Sequence of chain 3.E:
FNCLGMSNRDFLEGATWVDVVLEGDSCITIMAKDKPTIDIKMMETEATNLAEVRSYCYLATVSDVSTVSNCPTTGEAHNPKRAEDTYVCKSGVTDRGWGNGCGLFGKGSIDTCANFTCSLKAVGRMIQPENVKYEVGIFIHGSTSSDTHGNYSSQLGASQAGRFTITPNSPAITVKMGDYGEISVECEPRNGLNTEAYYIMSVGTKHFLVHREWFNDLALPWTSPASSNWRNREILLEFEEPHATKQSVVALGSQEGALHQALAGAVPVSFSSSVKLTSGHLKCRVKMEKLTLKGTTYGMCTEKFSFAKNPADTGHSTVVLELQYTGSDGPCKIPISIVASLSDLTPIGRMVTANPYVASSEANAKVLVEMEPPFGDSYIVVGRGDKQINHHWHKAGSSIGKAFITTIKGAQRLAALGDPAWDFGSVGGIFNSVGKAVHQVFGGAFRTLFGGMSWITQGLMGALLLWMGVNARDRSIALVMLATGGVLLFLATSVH

A small-molecule ligand and the protein it binds are described below.
Small molecule (SMILES): CC(=O)N[C@@H]1[C@@H](O)[C@H](O)[C@@H](CO)O[C@H]1O

Binding-site contacts:
Ligand atom O5 contacts residue SER157 of chain 3.E at 4.0 Å.
Ligand atom C1 contacts residue ASN154 of chain 3.E at 1.4 Å.
Ligand atom C3 contacts residue ASN154 of chain 3.E at 3.8 Å.
Ligand atom C8 contacts residue ASN154 of chain 3.E at 3.7 Å.
Ligand atom C7 contacts residue ASN154 of chain 3.E at 3.3 Å.
Ligand atom C1 contacts residue SER157 of chain 3.E at 4.3 Å.
Ligand atom C4 contacts residue ASN154 of chain 3.E at 4.2 Å.
Ligand atom C2 contacts residue ASN154 of chain 3.E at 2.5 Å.
Ligand atom O5 contacts residue ASN154 of chain 3.E at 2.4 Å (h-bond).
Ligand atom N2 contacts residue ASN154 of chain 3.E at 2.8 Å (h-bond).
Ligand atom O7 contacts residue ASN154 of chain 3.E at 3.5 Å (h-bond).
Ligand atom O6 contacts residue SER157 of chain 3.E at 4.2 Å.
Ligand atom C1 contacts residue SER156 of chain 3.E at 4.0 Å.
Ligand atom C5 contacts residue ASN154 of chain 3.E at 3.6 Å.